The small molecule below binds the protein below.
Small molecule (SMILES): CCCCCCCCCCO[C@@H]1O[C@H](CO)[C@@H](O[C@H]2O[C@H](CO)[C@@H](O)[C@H](O)[C@H]2O)[C@H](O)[C@H]1O

Sequence of chain 1.P:
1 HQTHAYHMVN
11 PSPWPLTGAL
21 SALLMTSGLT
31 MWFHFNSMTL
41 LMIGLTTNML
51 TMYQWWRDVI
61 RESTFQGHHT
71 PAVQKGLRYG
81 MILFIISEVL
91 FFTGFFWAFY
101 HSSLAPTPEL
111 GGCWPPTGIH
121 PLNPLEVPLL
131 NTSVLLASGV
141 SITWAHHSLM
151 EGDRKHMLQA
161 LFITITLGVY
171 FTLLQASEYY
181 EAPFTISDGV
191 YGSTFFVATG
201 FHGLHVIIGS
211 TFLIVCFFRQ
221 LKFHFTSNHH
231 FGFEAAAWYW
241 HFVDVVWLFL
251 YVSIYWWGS

Binding-site contacts:
Ligand atom C57 contacts residue THR39 of chain 1.P at 3.5 Å.
Ligand atom O3 contacts residue DMU1 of chain 1.BJ at 3.2 Å.
Ligand atom O61 contacts residue THR39 of chain 1.P at 2.9 Å (h-bond).
Ligand atom C2 contacts residue DMU1 of chain 1.BJ at 3.2 Å.
Ligand atom O6 contacts residue ASN36 of chain 1.P at 4.0 Å.
Ligand atom C25 contacts residue THR39 of chain 1.P at 4.0 Å.
Ligand atom O61 contacts residue SER37 of chain 1.P at 2.9 Å (h-bond).
Ligand atom O55 contacts residue DMU1 of chain 1.BJ at 3.7 Å.
Ligand atom C8 contacts residue ASN36 of chain 1.P at 3.8 Å.
Ligand atom O61 contacts residue MET31 of chain 1.P at 3.5 Å.
Ligand atom C34 contacts residue GLY41 of chain 1.W at 3.6 Å.
Ligand atom C43 contacts residue THR37 of chain 1.W at 3.3 Å.
Ligand atom C43 contacts residue GLY42 of chain 1.W at 4.1 Å.
Ligand atom C31 contacts residue ILE43 of chain 1.P at 3.9 Å (hydrophobic).
Ligand atom C37 contacts residue GLY42 of chain 1.W at 4.0 Å.
Ligand atom C34 contacts residue TYR45 of chain 1.W at 3.9 Å (hydrophobic).
Ligand atom C34 contacts residue GLY42 of chain 1.W at 4.0 Å.
Ligand atom O1 contacts residue ASN36 of chain 1.P at 3.7 Å.
Ligand atom O5 contacts residue TYR45 of chain 1.W at 4.0 Å.
Ligand atom C43 contacts residue GLY41 of chain 1.W at 3.9 Å.
Ligand atom C11 contacts residue ASN36 of chain 1.P at 3.3 Å.
Ligand atom C4 contacts residue TYR45 of chain 1.W at 4.2 Å (hydrophobic).
Ligand atom C40 contacts residue GLY41 of chain 1.W at 4.0 Å.
Ligand atom C57 contacts residue SER37 of chain 1.P at 2.8 Å.
Ligand atom C18 contacts residue TYR45 of chain 1.W at 3.5 Å (hydrophobic).
Ligand atom C43 contacts residue LEU38 of chain 1.W at 3.5 Å (hydrophobic).
Ligand atom O2 contacts residue ASN36 of chain 1.P at 2.4 Å (h-bond).
Ligand atom C34 contacts residue ILE43 of chain 1.P at 3.9 Å (hydrophobic).
Ligand atom C1 contacts residue DMU1 of chain 1.BJ at 3.7 Å.
Ligand atom C37 contacts residue GLY41 of chain 1.W at 3.7 Å.
Ligand atom C25 contacts residue TYR45 of chain 1.W at 4.2 Å (hydrophobic).
Ligand atom C9 contacts residue ASN36 of chain 1.P at 3.0 Å.
Ligand atom C22 contacts residue TYR45 of chain 1.W at 3.8 Å (hydrophobic).
Ligand atom C40 contacts residue GLY42 of chain 1.W at 3.8 Å.
Ligand atom C28 contacts residue TYR45 of chain 1.W at 3.6 Å (hydrophobic).
Ligand atom C57 contacts residue TYR45 of chain 1.W at 4.1 Å (hydrophobic).
Ligand atom C40 contacts residue LEU38 of chain 1.W at 3.9 Å (hydrophobic).
Ligand atom C6 contacts residue TYR45 of chain 1.W at 4.1 Å (hydrophobic).
Ligand atom O61 contacts residue TYR45 of chain 1.W at 2.8 Å (h-bond).
Ligand atom O49 contacts residue DMU1 of chain 1.BJ at 3.0 Å (h-bond).

Sequence of chain 1.W:
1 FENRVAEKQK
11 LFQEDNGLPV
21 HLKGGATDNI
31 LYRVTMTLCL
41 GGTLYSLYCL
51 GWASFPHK